The small molecule below binds the protein below.
Small molecule (SMILES): N[C@@H](CC(=O)O)C(=O)O

Sequence of chain 1.A:
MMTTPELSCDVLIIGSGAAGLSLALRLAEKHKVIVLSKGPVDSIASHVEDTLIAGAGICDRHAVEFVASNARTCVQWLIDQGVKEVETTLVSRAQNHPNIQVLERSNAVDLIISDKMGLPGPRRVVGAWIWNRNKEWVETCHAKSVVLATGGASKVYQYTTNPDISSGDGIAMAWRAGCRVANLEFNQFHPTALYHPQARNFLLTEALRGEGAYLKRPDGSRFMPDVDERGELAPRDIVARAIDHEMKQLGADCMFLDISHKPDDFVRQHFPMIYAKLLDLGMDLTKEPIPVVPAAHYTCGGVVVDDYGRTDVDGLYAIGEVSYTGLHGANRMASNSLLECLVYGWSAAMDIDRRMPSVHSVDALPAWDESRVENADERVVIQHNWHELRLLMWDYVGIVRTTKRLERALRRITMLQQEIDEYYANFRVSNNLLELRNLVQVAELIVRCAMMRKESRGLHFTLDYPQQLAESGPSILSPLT

Binding-site contacts:
Ligand atom OXT contacts residue LEU392 of chain 1.A at 4.3 Å.
Ligand atom CG contacts residue GLU375 of chain 1.A at 4.1 Å.
Ligand atom OD2 contacts residue GLY374 of chain 1.A at 3.7 Å.
Ligand atom OD1 contacts residue ALA18 of chain 1.A at 3.8 Å.
Ligand atom OD1 contacts residue ALA19 of chain 1.A at 3.6 Å.
Ligand atom CA contacts residue SER391 of chain 1.A at 4.5 Å.
Ligand atom CG contacts residue ALA19 of chain 1.A at 3.9 Å (hydrophobic).
Ligand atom N contacts residue CYS395 of chain 1.A at 3.1 Å.
Ligand atom N contacts residue ALA19 of chain 1.A at 3.4 Å.
Ligand atom OD2 contacts residue ALA19 of chain 1.A at 3.9 Å.
Ligand atom CA contacts residue ALA18 of chain 1.A at 4.3 Å (hydrophobic).
Ligand atom O contacts residue LEU392 of chain 1.A at 3.5 Å (h-bond).
Ligand atom O contacts residue SER391 of chain 1.A at 3.5 Å (h-bond).
Ligand atom OD1 contacts residue GLY17 of chain 1.A at 3.8 Å.
Ligand atom OD1 contacts residue ALA203 of chain 1.A at 4.5 Å.
Ligand atom N contacts residue GLY374 of chain 1.A at 3.9 Å.
Ligand atom C contacts residue SER391 of chain 1.A at 3.6 Å.
Ligand atom CA contacts residue ALA19 of chain 1.A at 4.2 Å (hydrophobic).
Ligand atom OD2 contacts residue GLY205 of chain 1.A at 4.0 Å.
Ligand atom C contacts residue LEU392 of chain 1.A at 4.2 Å (hydrophobic).
Ligand atom OXT contacts residue TYR352 of chain 1.A at 4.2 Å.
Ligand atom OXT contacts residue SER391 of chain 1.A at 3.2 Å.
Ligand atom CA contacts residue CYS395 of chain 1.A at 4.3 Å (hydrophobic).
Ligand atom OD2 contacts residue GLU375 of chain 1.A at 3.0 Å (salt-bridge).
Ligand atom N contacts residue SER391 of chain 1.A at 4.0 Å.
Ligand atom N contacts residue GLU375 of chain 1.A at 4.4 Å.